Binding-site contacts:
Ligand atom C31 contacts residue HIS163 of chain 2.A at 3.7 Å.
Ligand atom C25 contacts residue CYS145 of chain 2.A at 3.1 Å (hydrophobic).
Ligand atom C14 contacts residue GLU166 of chain 2.A at 3.4 Å.
Ligand atom C38 contacts residue GLY143 of chain 2.A at 3.4 Å.
Ligand atom O22 contacts residue MET165 of chain 2.A at 3.5 Å.
Ligand atom N30 contacts residue PHE140 of chain 2.A at 3.1 Å (h-bond).
Ligand atom C07 contacts residue MET165 of chain 2.A at 3.5 Å (hydrophobic).
Ligand atom O32 contacts residue GLU166 of chain 2.A at 3.8 Å.
Ligand atom N11 contacts residue GLN189 of chain 2.A at 3.7 Å.
Ligand atom C43 contacts residue GLY143 of chain 2.A at 3.5 Å.
Ligand atom N30 contacts residue GLU166 of chain 2.A at 3.0 Å (salt-bridge).
Ligand atom C35 contacts residue CYS145 of chain 2.A at 2.7 Å (hydrophobic).
Ligand atom C37 contacts residue GLY143 of chain 2.A at 3.5 Å.
Ligand atom O44 contacts residue GLY143 of chain 2.A at 2.8 Å (h-bond).
Ligand atom C33 contacts residue CYS145 of chain 2.A at 1.8 Å (hydrophobic).
Ligand atom O21 contacts residue GLN189 of chain 2.A at 3.2 Å (h-bond).
Ligand atom O22 contacts residue GLU166 of chain 2.A at 2.9 Å (salt-bridge).
Ligand atom C07 contacts residue ARG188 of chain 2.A at 3.6 Å.
Ligand atom O44 contacts residue SER144 of chain 2.A at 3.1 Å (h-bond).
Ligand atom O34 contacts residue CYS145 of chain 2.A at 2.5 Å (h-bond).
Ligand atom O32 contacts residue HIS163 of chain 2.A at 2.6 Å (h-bond).
Ligand atom C08 contacts residue TYR54 of chain 2.A at 3.4 Å (hydrophobic).
Ligand atom N23 contacts residue HIS164 of chain 2.A at 3.1 Å (h-bond).
Ligand atom C24 contacts residue CYS145 of chain 2.A at 2.7 Å (hydrophobic).
Ligand atom O44 contacts residue CYS145 of chain 2.A at 2.9 Å (h-bond).
Ligand atom C31 contacts residue GLU166 of chain 2.A at 3.7 Å.
Ligand atom C08 contacts residue HIS41 of chain 2.A at 3.6 Å.
Ligand atom C41 contacts residue ASN142 of chain 2.A at 3.6 Å.
Ligand atom N23 contacts residue CYS145 of chain 2.A at 3.0 Å (h-bond).
Ligand atom C37 contacts residue THR26 of chain 2.A at 3.2 Å.
Ligand atom C35 contacts residue GLY143 of chain 2.A at 3.7 Å.
Ligand atom C40 contacts residue ASN142 of chain 2.A at 3.8 Å.
Ligand atom C28 contacts residue ASN142 of chain 2.A at 3.3 Å.
Ligand atom C19 contacts residue GLN189 of chain 2.A at 3.5 Å.
Ligand atom O34 contacts residue HIS41 of chain 2.A at 2.8 Å (h-bond).
Ligand atom C27 contacts residue ASN142 of chain 2.A at 3.4 Å.
Ligand atom O32 contacts residue PHE140 of chain 2.A at 3.6 Å.
Ligand atom C29 contacts residue GLU166 of chain 2.A at 3.7 Å.
Ligand atom C07 contacts residue ASP187 of chain 2.A at 3.4 Å.
Ligand atom C08 contacts residue ASP187 of chain 2.A at 3.4 Å.

Sequence of chain 1.A:
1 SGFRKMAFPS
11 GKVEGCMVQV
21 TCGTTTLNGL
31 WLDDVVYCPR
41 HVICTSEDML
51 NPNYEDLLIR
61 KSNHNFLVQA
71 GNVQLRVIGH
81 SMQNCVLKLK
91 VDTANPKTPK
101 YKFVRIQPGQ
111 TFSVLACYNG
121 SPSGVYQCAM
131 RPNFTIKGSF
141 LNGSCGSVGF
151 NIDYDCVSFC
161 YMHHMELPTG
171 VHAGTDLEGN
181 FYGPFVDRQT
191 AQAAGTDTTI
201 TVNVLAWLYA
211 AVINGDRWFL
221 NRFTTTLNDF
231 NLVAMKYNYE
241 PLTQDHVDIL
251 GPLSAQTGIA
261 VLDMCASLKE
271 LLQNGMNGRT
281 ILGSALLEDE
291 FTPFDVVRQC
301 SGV

The protein below binds the small molecule below.
Small molecule (SMILES): O=C(N[C@@H](CC1CCCCC1)C(=O)N[C@@H](C[C@@H]1CCCNC1=O)[C@@H](O)C(=O)NCc1ccccc1)c1cc2ccccc2o1

Sequence of chain 2.A:
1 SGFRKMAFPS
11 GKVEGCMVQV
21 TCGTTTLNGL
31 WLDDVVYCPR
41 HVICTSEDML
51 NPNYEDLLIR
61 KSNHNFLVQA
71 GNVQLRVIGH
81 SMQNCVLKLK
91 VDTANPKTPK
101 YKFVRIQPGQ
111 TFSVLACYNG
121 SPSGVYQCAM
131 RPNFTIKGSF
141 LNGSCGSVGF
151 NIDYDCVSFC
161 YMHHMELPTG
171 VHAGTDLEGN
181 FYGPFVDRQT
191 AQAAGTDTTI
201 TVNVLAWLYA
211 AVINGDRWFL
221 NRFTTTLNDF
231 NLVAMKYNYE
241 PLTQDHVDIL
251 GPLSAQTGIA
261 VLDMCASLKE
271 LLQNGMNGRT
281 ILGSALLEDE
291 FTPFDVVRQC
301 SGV